Sequence of chain 1.A:
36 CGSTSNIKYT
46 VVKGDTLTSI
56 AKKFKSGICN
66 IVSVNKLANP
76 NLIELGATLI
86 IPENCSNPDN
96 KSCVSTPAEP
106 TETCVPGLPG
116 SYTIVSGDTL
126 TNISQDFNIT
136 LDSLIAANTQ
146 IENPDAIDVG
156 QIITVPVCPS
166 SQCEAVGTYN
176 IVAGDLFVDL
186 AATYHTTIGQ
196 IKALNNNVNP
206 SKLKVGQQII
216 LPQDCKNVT

Binding-site contacts:
Ligand atom O5 contacts residue ASN133 of chain 1.A at 2.4 Å (h-bond).
Ligand atom C2 contacts residue ASN133 of chain 1.A at 2.4 Å.
Ligand atom O6 contacts residue I3C1 of chain 1.E at 3.8 Å.
Ligand atom C5 contacts residue ASN133 of chain 1.A at 3.8 Å.
Ligand atom O7 contacts residue ASN133 of chain 1.A at 3.3 Å (h-bond).
Ligand atom C4 contacts residue ASN133 of chain 1.A at 4.3 Å.
Ligand atom C6 contacts residue I3C1 of chain 1.E at 3.7 Å.
Ligand atom C5 contacts residue GLU107 of chain 1.A at 4.4 Å.
Ligand atom C6 contacts residue GLU107 of chain 1.A at 3.8 Å.
Ligand atom N2 contacts residue ASN133 of chain 1.A at 2.9 Å (h-bond).
Ligand atom C6 contacts residue THR106 of chain 1.A at 4.2 Å.
Ligand atom C7 contacts residue ASN133 of chain 1.A at 3.3 Å.
Ligand atom C8 contacts residue ASN133 of chain 1.A at 4.5 Å.
Ligand atom O6 contacts residue GLU107 of chain 1.A at 3.1 Å.
Ligand atom O6 contacts residue HIS190 of chain 1.A at 3.8 Å.
Ligand atom C3 contacts residue ASN133 of chain 1.A at 3.8 Å.
Ligand atom O5 contacts residue GLU107 of chain 1.A at 3.8 Å.
Ligand atom O6 contacts residue NAG1 of chain 1.D at 4.0 Å.
Ligand atom C1 contacts residue ASN133 of chain 1.A at 1.5 Å.

A small-molecule ligand and the protein it binds are described below.
Small molecule (SMILES): CC(=O)N[C@H]1[C@H](O[C@H]2[C@H](O)[C@@H](NC(C)=O)CO[C@@H]2CO)O[C@H](CO)[C@@H](O)[C@@H]1O